Binding-site contacts:
Ligand atom N9 contacts residue SER65 of chain 1.B at 4.1 Å.
Ligand atom C12 contacts residue LEU120 of chain 1.B at 3.8 Å (hydrophobic).
Ligand atom C11 contacts residue ASN119 of chain 1.B at 3.8 Å.
Ligand atom N10 contacts residue LEU120 of chain 1.B at 4.3 Å.
Ligand atom C12 contacts residue ASN64 of chain 1.B at 3.6 Å.
Ligand atom C5 contacts residue ILE109 of chain 1.B at 4.4 Å (hydrophobic).
Ligand atom C3 contacts residue THR197 of chain 1.B at 3.7 Å.
Ligand atom N9 contacts residue THR197 of chain 1.B at 3.7 Å.
Ligand atom N4 contacts residue MET111 of chain 1.B at 4.2 Å.
Ligand atom C3 contacts residue ASP106 of chain 1.B at 3.9 Å.
Ligand atom C3 contacts residue MET111 of chain 1.B at 4.2 Å (hydrophobic).
Ligand atom C5 contacts residue GLY110 of chain 1.B at 4.0 Å.
Ligand atom N9 contacts residue ASN64 of chain 1.B at 4.2 Å.
Ligand atom C8 contacts residue SER65 of chain 1.B at 3.9 Å.
Ligand atom C5 contacts residue MET111 of chain 1.B at 3.6 Å (hydrophobic).
Ligand atom C2 contacts residue MET111 of chain 1.B at 4.0 Å (hydrophobic).
Ligand atom N9 contacts residue ALA68 of chain 1.B at 3.8 Å.
Ligand atom C5 contacts residue ALA68 of chain 1.B at 4.2 Å (hydrophobic).
Ligand atom C3 contacts residue ASN64 of chain 1.B at 4.4 Å.
Ligand atom C11 contacts residue LEU120 of chain 1.B at 4.2 Å (hydrophobic).
Ligand atom N4 contacts residue ALA68 of chain 1.B at 3.4 Å.
Ligand atom C1 contacts residue MET111 of chain 1.B at 3.6 Å (hydrophobic).
Ligand atom N7 contacts residue ASN64 of chain 1.B at 3.4 Å.
Ligand atom N6 contacts residue MET111 of chain 1.B at 3.5 Å.
Ligand atom C3 contacts residue ALA68 of chain 1.B at 3.8 Å (hydrophobic).
Ligand atom N7 contacts residue ASP106 of chain 1.B at 4.5 Å.
Ligand atom C2 contacts residue ASN64 of chain 1.B at 4.2 Å.
Ligand atom C8 contacts residue ASP106 of chain 1.B at 3.1 Å.
Ligand atom N4 contacts residue THR197 of chain 1.B at 3.5 Å (h-bond).
Ligand atom C8 contacts residue ASN64 of chain 1.B at 3.8 Å.
Ligand atom C11 contacts residue MET111 of chain 1.B at 3.8 Å (hydrophobic).
Ligand atom C12 contacts residue PHE151 of chain 1.B at 4.3 Å (hydrophobic).
Ligand atom N10 contacts residue MET111 of chain 1.B at 4.0 Å.
Ligand atom C8 contacts residue THR197 of chain 1.B at 4.3 Å.
Ligand atom C5 contacts residue THR197 of chain 1.B at 4.3 Å.
Ligand atom N9 contacts residue ASP106 of chain 1.B at 2.6 Å (salt-bridge).

Sequence of chain 1.B:
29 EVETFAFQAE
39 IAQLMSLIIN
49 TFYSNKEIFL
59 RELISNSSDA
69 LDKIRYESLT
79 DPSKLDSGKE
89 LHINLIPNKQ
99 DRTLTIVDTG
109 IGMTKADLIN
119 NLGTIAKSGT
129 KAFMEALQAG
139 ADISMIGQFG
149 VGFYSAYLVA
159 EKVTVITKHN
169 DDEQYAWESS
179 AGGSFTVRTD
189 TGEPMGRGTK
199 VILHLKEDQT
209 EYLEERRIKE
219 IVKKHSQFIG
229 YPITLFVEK

A small-molecule ligand and the protein it binds are described below.
Small molecule (SMILES): CN(C)c1ncnc2nc[nH]c12